Sequence of chain 1.A:
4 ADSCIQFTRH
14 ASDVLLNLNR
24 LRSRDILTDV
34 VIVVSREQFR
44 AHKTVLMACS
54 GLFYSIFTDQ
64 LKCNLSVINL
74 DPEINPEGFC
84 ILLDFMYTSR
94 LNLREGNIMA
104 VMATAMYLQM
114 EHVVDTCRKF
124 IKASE

Binding-site contacts:
Ligand atom C13 contacts residue GLN112 of chain 1.A at 3.6 Å.
Ligand atom C12 contacts residue GLU114 of chain 1.A at 3.6 Å.
Ligand atom C15 contacts residue TYR57 of chain 1.A at 3.2 Å (hydrophobic).
Ligand atom N3 contacts residue ALA51 of chain 1.A at 3.2 Å (h-bond).
Ligand atom N3 contacts residue TYR57 of chain 1.A at 3.5 Å.
Ligand atom O contacts residue GLN112 of chain 1.A at 3.2 Å (h-bond).
Ligand atom C15 contacts residue ALA51 of chain 1.A at 3.8 Å (hydrophobic).
Ligand atom C13 contacts residue MET113 of chain 1.A at 3.8 Å (hydrophobic).
Ligand atom C8 contacts residue GLN112 of chain 1.A at 3.8 Å.
Ligand atom CL contacts residue ARG23 of chain 2.A at 3.4 Å.
Ligand atom C contacts residue ASN20 of chain 2.A at 3.8 Å.
Ligand atom N2 contacts residue GLN112 of chain 1.A at 3.1 Å (h-bond).
Ligand atom N1 contacts residue MET50 of chain 1.A at 2.9 Å (h-bond).
Ligand atom C12 contacts residue MET113 of chain 1.A at 3.9 Å (hydrophobic).
Ligand atom C6 contacts residue SER53 of chain 1.A at 3.7 Å.
Ligand atom C1 contacts residue MET50 of chain 1.A at 3.9 Å (hydrophobic).
Ligand atom O contacts residue GLU114 of chain 1.A at 2.7 Å (salt-bridge).
Ligand atom C6 contacts residue ALA51 of chain 1.A at 3.7 Å (hydrophobic).
Ligand atom CL contacts residue LEU24 of chain 2.A at 3.6 Å.
Ligand atom CL contacts residue ASN20 of chain 2.A at 3.5 Å.
Ligand atom C9 contacts residue GLY54 of chain 1.A at 3.4 Å.
Ligand atom C13 contacts residue CYS52 of chain 1.A at 3.8 Å (hydrophobic).
Ligand atom C contacts residue TYR57 of chain 1.A at 3.5 Å (hydrophobic).
Ligand atom C15 contacts residue ASN20 of chain 2.A at 3.7 Å.
Ligand atom C2 contacts residue MET50 of chain 1.A at 3.8 Å (hydrophobic).
Ligand atom C12 contacts residue GLN112 of chain 1.A at 3.0 Å.
Ligand atom C15 contacts residue MET50 of chain 1.A at 3.0 Å (hydrophobic).
Ligand atom O contacts residue MET113 of chain 1.A at 3.6 Å.
Ligand atom C1 contacts residue TYR57 of chain 1.A at 3.4 Å (hydrophobic).
Ligand atom C8 contacts residue GLY54 of chain 1.A at 3.6 Å.
Ligand atom C14 contacts residue CYS52 of chain 1.A at 3.2 Å (hydrophobic).
Ligand atom C6 contacts residue CYS52 of chain 1.A at 3.7 Å (hydrophobic).
Ligand atom N3 contacts residue MET50 of chain 1.A at 2.7 Å (h-bond).
Ligand atom C5 contacts residue MET50 of chain 1.A at 3.7 Å (hydrophobic).
Ligand atom C11 contacts residue GLN112 of chain 1.A at 3.5 Å.
Ligand atom N3 contacts residue LEU24 of chain 2.A at 3.6 Å.
Ligand atom CL contacts residue TYR57 of chain 1.A at 3.6 Å.
Ligand atom C1 contacts residue ASN20 of chain 2.A at 3.8 Å.
Ligand atom N1 contacts residue ASN20 of chain 2.A at 3.8 Å.
Ligand atom C10 contacts residue GLY54 of chain 1.A at 3.7 Å.

The small molecule below binds the protein below.
Small molecule (SMILES): Cn1c(=O)ccc2cc(Nc3ccnc(Cl)c3C#N)ccc21

Sequence of chain 2.A:
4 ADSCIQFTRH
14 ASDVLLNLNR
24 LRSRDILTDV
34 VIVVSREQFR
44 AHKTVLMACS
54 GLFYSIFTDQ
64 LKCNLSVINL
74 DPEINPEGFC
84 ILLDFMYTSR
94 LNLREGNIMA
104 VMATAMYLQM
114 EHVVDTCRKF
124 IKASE